This protein binds this small molecule.
Small molecule (SMILES): CC(=O)N[C@@H]1[C@@H](O)[C@H](O)[C@@H](CO)O[C@H]1O

Sequence of chain 1.J:
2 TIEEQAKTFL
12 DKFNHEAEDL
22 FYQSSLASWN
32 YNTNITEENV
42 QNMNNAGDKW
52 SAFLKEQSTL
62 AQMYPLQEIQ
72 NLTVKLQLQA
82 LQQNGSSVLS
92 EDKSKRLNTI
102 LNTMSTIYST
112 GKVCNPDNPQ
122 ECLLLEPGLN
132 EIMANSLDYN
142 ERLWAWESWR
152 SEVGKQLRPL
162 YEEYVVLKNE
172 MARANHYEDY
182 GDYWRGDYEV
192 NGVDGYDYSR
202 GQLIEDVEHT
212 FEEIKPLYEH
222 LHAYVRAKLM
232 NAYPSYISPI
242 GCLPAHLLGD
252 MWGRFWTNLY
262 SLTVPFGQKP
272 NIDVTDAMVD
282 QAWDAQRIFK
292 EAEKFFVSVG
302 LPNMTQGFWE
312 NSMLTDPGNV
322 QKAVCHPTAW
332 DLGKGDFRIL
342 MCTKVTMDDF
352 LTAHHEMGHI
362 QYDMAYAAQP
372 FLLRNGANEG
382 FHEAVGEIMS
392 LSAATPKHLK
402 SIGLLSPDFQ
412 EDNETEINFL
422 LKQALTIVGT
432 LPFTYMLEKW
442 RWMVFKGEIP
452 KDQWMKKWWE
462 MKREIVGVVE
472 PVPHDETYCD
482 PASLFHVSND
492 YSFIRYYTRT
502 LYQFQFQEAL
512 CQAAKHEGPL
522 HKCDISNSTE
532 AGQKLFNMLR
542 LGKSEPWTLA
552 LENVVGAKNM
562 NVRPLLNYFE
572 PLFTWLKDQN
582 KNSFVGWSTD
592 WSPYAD

Binding-site contacts:
Ligand atom C8 contacts residue GLN71 of chain 1.J at 4.0 Å.
Ligand atom C8 contacts residue ASN72 of chain 1.J at 4.1 Å.
Ligand atom O5 contacts residue ASN72 of chain 1.J at 2.4 Å (h-bond).
Ligand atom N2 contacts residue ASN72 of chain 1.J at 2.9 Å (h-bond).
Ligand atom C1 contacts residue ASN72 of chain 1.J at 1.4 Å.
Ligand atom O5 contacts residue THR74 of chain 1.J at 4.5 Å.
Ligand atom C3 contacts residue THR74 of chain 1.J at 4.3 Å.
Ligand atom O7 contacts residue ASN72 of chain 1.J at 4.2 Å.
Ligand atom O4 contacts residue THR74 of chain 1.J at 4.2 Å.
Ligand atom C4 contacts residue ASN72 of chain 1.J at 4.2 Å.
Ligand atom C7 contacts residue ASN72 of chain 1.J at 3.8 Å.
Ligand atom N2 contacts residue LEU73 of chain 1.J at 4.2 Å.
Ligand atom C2 contacts residue ASN72 of chain 1.J at 2.5 Å.
Ligand atom C5 contacts residue THR74 of chain 1.J at 3.7 Å.
Ligand atom C4 contacts residue THR74 of chain 1.J at 4.3 Å.
Ligand atom C5 contacts residue ASN72 of chain 1.J at 3.7 Å.
Ligand atom C3 contacts residue ASN72 of chain 1.J at 3.8 Å.
Ligand atom C8 contacts residue LEU73 of chain 1.J at 4.3 Å (hydrophobic).
Ligand atom C1 contacts residue THR74 of chain 1.J at 4.4 Å.